This protein binds this small molecule.
Small molecule (SMILES): N[C@@H](Cc1ccccc1)C(=O)O

Sequence of chain 2.A:
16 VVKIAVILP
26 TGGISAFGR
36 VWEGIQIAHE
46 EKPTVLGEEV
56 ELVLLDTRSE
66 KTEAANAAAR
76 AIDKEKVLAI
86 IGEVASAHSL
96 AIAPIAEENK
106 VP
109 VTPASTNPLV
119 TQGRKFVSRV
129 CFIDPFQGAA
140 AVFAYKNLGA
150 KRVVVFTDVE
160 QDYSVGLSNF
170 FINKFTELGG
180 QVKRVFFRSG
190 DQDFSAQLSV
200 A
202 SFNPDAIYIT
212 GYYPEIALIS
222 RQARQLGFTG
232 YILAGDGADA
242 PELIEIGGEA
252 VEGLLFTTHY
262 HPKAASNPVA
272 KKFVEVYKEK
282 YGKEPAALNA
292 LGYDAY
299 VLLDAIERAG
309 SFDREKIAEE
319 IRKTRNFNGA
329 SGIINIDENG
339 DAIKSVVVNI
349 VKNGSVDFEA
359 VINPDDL

Binding-site contacts:
Ligand atom N contacts residue ASP237 of chain 2.A at 2.6 Å (salt-bridge).
Ligand atom O contacts residue SER113 of chain 2.A at 3.3 Å.
Ligand atom CG contacts residue VAL89 of chain 2.A at 3.8 Å (hydrophobic).
Ligand atom CE1 contacts residue LEU289 of chain 2.A at 3.5 Å (hydrophobic).
Ligand atom CE2 contacts residue LEU289 of chain 2.A at 3.8 Å (hydrophobic).
Ligand atom C contacts residue VAL89 of chain 2.A at 3.5 Å (hydrophobic).
Ligand atom CG contacts residue ASP237 of chain 2.A at 3.7 Å.
Ligand atom O contacts residue SER91 of chain 2.A at 2.6 Å (h-bond).
Ligand atom N contacts residue TYR162 of chain 2.A at 3.8 Å.
Ligand atom CE1 contacts residue ASP237 of chain 2.A at 3.4 Å.
Ligand atom CE2 contacts residue ASP237 of chain 2.A at 3.0 Å.
Ligand atom CZ contacts residue LEU289 of chain 2.A at 3.6 Å (hydrophobic).
Ligand atom OXT contacts residue TYR213 of chain 2.A at 2.7 Å (h-bond).
Ligand atom C contacts residue THR114 of chain 2.A at 3.8 Å.
Ligand atom CA contacts residue TYR162 of chain 2.A at 3.7 Å (hydrophobic).
Ligand atom C contacts residue SER91 of chain 2.A at 3.5 Å.
Ligand atom C contacts residue TYR162 of chain 2.A at 3.3 Å (hydrophobic).
Ligand atom OXT contacts residue SER91 of chain 2.A at 3.0 Å (h-bond).
Ligand atom O contacts residue ALA112 of chain 2.A at 3.7 Å.
Ligand atom CE2 contacts residue PHE32 of chain 2.A at 3.4 Å (hydrophobic).
Ligand atom CA contacts residue ALA112 of chain 2.A at 3.6 Å (hydrophobic).
Ligand atom CD2 contacts residue PHE32 of chain 2.A at 3.6 Å (hydrophobic).
Ligand atom N contacts residue ALA112 of chain 2.A at 2.8 Å (h-bond).
Ligand atom O contacts residue TYR162 of chain 2.A at 3.5 Å.
Ligand atom CA contacts residue ASP237 of chain 2.A at 3.7 Å.
Ligand atom CD1 contacts residue ASP237 of chain 2.A at 3.0 Å.
Ligand atom O contacts residue THR114 of chain 2.A at 2.9 Å (h-bond).
Ligand atom OXT contacts residue VAL89 of chain 2.A at 3.5 Å (h-bond).
Ligand atom CZ contacts residue ASP237 of chain 2.A at 3.3 Å.
Ligand atom OXT contacts residue ALA90 of chain 2.A at 3.4 Å.
Ligand atom C contacts residue TYR213 of chain 2.A at 3.9 Å (hydrophobic).
Ligand atom CD1 contacts residue ALA112 of chain 2.A at 3.4 Å (hydrophobic).
Ligand atom CA contacts residue THR114 of chain 2.A at 3.8 Å.
Ligand atom O contacts residue VAL89 of chain 2.A at 3.7 Å.
Ligand atom OXT contacts residue TYR162 of chain 2.A at 3.3 Å.
Ligand atom CB contacts residue VAL89 of chain 2.A at 3.3 Å (hydrophobic).
Ligand atom CD2 contacts residue ASP237 of chain 2.A at 3.8 Å.
Ligand atom CE1 contacts residue HIS260 of chain 2.A at 3.6 Å.
Ligand atom N contacts residue THR114 of chain 2.A at 2.9 Å (h-bond).
Ligand atom CB contacts residue ALA112 of chain 2.A at 3.5 Å (hydrophobic).